Binding-site contacts:
Ligand atom O3 contacts residue ASP320 of chain 1.A at 2.5 Å (salt-bridge).
Ligand atom O4 contacts residue GLY338 of chain 1.A at 3.7 Å.
Ligand atom C3 contacts residue ASP320 of chain 1.A at 4.0 Å.
Ligand atom C6 contacts residue ASP320 of chain 1.A at 3.5 Å.
Ligand atom O6 contacts residue ALA321 of chain 1.A at 3.4 Å.
Ligand atom C7 contacts residue LYS48 of chain 1.A at 3.9 Å.
Ligand atom C7 contacts residue ASP320 of chain 1.A at 3.7 Å.
Ligand atom N2 contacts residue ASP320 of chain 1.A at 3.6 Å (salt-bridge).
Ligand atom C5 contacts residue ASN266 of chain 1.A at 3.5 Å.
Ligand atom C1 contacts residue ASP320 of chain 1.A at 3.8 Å.
Ligand atom O6 contacts residue ASP320 of chain 1.A at 3.7 Å.
Ligand atom C8 contacts residue LEU316 of chain 1.A at 4.0 Å (hydrophobic).
Ligand atom O3 contacts residue LYS48 of chain 1.A at 2.9 Å (salt-bridge).
Ligand atom C3 contacts residue LYS48 of chain 1.A at 3.9 Å.
Ligand atom O4 contacts residue LYS339 of chain 1.A at 3.6 Å.
Ligand atom C3 contacts residue ASN266 of chain 1.A at 3.8 Å.
Ligand atom O5 contacts residue PHE72 of chain 1.A at 3.9 Å.
Ligand atom C2 contacts residue GLY338 of chain 1.A at 3.6 Å.
Ligand atom C8 contacts residue TYR264 of chain 1.A at 3.9 Å (hydrophobic).
Ligand atom C3 contacts residue ASP320 of chain 1.A at 3.5 Å.
Ligand atom C2 contacts residue ASN266 of chain 1.A at 2.5 Å.
Ligand atom C7 contacts residue ASN266 of chain 1.A at 3.5 Å.
Ligand atom C8 contacts residue ASP320 of chain 1.A at 3.8 Å.
Ligand atom C5 contacts residue PHE72 of chain 1.A at 3.8 Å (hydrophobic).
Ligand atom C8 contacts residue ILE42 of chain 1.A at 4.0 Å (hydrophobic).
Ligand atom C6 contacts residue PHE72 of chain 1.A at 3.8 Å (hydrophobic).
Ligand atom C6 contacts residue LEU316 of chain 1.A at 3.9 Å (hydrophobic).
Ligand atom O7 contacts residue LYS48 of chain 1.A at 3.2 Å.
Ligand atom C7 contacts residue ALA45 of chain 1.A at 3.8 Å (hydrophobic).
Ligand atom O7 contacts residue ALA45 of chain 1.A at 3.1 Å.
Ligand atom O3 contacts residue LYS41 of chain 1.A at 3.6 Å.
Ligand atom O6 contacts residue LEU316 of chain 1.A at 4.0 Å.
Ligand atom C8 contacts residue ASN38 of chain 1.A at 3.5 Å.
Ligand atom O5 contacts residue ASN266 of chain 1.A at 2.2 Å (h-bond).
Ligand atom C1 contacts residue ASN266 of chain 1.A at 1.4 Å.
Ligand atom O7 contacts residue ASN266 of chain 1.A at 3.6 Å (h-bond).
Ligand atom N2 contacts residue ASN266 of chain 1.A at 3.0 Å (h-bond).
Ligand atom N2 contacts residue ILE42 of chain 1.A at 3.6 Å.
Ligand atom O4 contacts residue ALA45 of chain 1.A at 4.0 Å.
Ligand atom O3 contacts residue GLY338 of chain 1.A at 3.8 Å.

A small-molecule ligand and the protein it binds are described below.
Small molecule (SMILES): CC(=O)N[C@H]1[C@H](O[C@H]2[C@H](O)[C@@H](NC(C)=O)CO[C@@H]2CO)O[C@H](CO)[C@@H](O[C@@H]2O[C@H](CO[C@H]3O[C@H](CO)[C@@H](O)[C@H](O)[C@@H]3O)[C@@H](O)[C@H](O[C@H]3O[C@H](CO)[C@@H](O)[C@H](O)[C@@H]3O)[C@@H]2O)[C@@H]1O

Sequence of chain 1.A:
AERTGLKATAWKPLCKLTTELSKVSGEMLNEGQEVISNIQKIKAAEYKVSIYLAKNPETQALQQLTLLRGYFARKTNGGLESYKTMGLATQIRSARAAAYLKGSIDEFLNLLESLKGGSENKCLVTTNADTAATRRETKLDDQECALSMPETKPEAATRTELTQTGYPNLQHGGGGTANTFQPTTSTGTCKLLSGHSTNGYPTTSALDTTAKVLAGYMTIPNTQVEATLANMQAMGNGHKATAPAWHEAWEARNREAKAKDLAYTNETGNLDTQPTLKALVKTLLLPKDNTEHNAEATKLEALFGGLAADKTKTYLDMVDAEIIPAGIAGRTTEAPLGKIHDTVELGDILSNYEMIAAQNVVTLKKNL